This protein binds this small molecule.
Small molecule (SMILES): CC(=O)N[C@@H]1[C@@H](O)[C@H](O)[C@@H](CO)O[C@H]1O

Binding-site contacts:
Ligand atom O5 contacts residue ASN220 of chain 1.A at 2.4 Å (h-bond).
Ligand atom C7 contacts residue ASN220 of chain 1.A at 3.9 Å.
Ligand atom C1 contacts residue ASN220 of chain 1.A at 1.5 Å.
Ligand atom N2 contacts residue ASN220 of chain 1.A at 3.0 Å (h-bond).
Ligand atom C5 contacts residue ASN220 of chain 1.A at 3.7 Å.
Ligand atom C4 contacts residue ASN220 of chain 1.A at 4.3 Å.
Ligand atom C8 contacts residue PHE90 of chain 1.A at 4.4 Å (hydrophobic).
Ligand atom C2 contacts residue ASN220 of chain 1.A at 2.6 Å.
Ligand atom C3 contacts residue ASN220 of chain 1.A at 3.9 Å.
Ligand atom C8 contacts residue THR91 of chain 1.A at 4.2 Å.
Ligand atom C5 contacts residue ARG129 of chain 1.A at 4.3 Å.
Ligand atom O6 contacts residue ARG129 of chain 1.A at 3.6 Å.
Ligand atom O7 contacts residue ASN220 of chain 1.A at 4.4 Å.
Ligand atom C6 contacts residue ARG129 of chain 1.A at 3.6 Å.
Ligand atom O6 contacts residue ALA155 of chain 1.A at 4.0 Å.

Sequence of chain 1.A:
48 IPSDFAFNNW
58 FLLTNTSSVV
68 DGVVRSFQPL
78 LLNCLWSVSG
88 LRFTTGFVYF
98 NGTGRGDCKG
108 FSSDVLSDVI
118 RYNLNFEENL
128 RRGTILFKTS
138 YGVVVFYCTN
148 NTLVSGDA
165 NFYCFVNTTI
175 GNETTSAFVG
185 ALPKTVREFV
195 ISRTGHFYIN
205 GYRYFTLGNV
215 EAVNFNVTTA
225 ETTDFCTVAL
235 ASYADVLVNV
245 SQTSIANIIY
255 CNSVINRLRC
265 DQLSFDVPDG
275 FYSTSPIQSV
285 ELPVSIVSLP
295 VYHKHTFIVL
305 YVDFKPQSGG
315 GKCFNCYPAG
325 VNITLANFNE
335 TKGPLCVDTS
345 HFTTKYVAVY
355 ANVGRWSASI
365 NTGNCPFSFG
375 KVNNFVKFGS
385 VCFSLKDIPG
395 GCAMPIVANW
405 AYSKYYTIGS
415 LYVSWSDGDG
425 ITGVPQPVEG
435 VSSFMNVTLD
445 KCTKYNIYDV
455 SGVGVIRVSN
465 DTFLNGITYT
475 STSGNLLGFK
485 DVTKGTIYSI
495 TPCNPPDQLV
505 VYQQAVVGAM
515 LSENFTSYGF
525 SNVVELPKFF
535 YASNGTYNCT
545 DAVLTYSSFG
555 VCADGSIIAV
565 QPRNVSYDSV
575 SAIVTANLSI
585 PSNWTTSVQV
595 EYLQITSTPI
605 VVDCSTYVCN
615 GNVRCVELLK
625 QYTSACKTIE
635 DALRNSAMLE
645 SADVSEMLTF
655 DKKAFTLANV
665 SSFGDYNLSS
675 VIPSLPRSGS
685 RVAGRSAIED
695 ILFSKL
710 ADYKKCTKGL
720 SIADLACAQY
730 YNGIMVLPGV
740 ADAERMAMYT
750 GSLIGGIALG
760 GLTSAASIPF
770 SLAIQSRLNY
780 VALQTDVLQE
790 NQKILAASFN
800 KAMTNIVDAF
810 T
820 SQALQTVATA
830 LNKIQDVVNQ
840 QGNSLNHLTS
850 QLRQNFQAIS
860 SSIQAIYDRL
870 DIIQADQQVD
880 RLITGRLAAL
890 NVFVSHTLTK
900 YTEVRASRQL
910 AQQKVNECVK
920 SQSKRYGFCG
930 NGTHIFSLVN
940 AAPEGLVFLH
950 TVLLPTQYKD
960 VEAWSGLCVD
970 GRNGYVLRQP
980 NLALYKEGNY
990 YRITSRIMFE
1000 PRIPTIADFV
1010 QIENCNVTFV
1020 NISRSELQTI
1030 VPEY